Sequence of chain 2.A:
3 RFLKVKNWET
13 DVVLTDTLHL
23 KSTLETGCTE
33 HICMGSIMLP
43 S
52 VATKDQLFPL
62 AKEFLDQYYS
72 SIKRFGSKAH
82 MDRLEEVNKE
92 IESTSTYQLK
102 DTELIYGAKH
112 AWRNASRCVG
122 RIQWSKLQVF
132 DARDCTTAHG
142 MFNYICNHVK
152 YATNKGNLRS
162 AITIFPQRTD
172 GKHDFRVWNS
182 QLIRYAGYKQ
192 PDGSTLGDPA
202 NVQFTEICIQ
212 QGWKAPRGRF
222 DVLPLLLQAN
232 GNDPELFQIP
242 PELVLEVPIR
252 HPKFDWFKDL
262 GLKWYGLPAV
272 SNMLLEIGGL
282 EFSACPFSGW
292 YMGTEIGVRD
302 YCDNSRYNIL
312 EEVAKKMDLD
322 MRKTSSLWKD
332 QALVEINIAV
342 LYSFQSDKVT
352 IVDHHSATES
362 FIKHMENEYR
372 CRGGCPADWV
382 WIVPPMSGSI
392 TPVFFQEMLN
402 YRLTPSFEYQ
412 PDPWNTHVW

Binding-site contacts:
Ligand atom C17 contacts residue VAL271 of chain 2.A at 3.9 Å (hydrophobic).
Ligand atom C07 contacts residue PHE288 of chain 2.A at 3.7 Å (hydrophobic).
Ligand atom C12 contacts residue GLU296 of chain 2.A at 3.3 Å.
Ligand atom C14 contacts residue HEM1 of chain 2.B at 3.6 Å.
Ligand atom C16 contacts residue VAL271 of chain 2.A at 3.5 Å (hydrophobic).
Ligand atom N02 contacts residue TRP291 of chain 2.A at 2.8 Å (h-bond).
Ligand atom C13 contacts residue GLN182 of chain 2.A at 3.0 Å.
Ligand atom N02 contacts residue MET293 of chain 2.A at 3.9 Å.
Ligand atom C02 contacts residue GLU296 of chain 2.A at 3.2 Å.
Ligand atom C11 contacts residue HEM1 of chain 2.B at 3.9 Å.
Ligand atom N01 contacts residue PRO269 of chain 2.A at 3.8 Å.
Ligand atom C02 contacts residue TRP291 of chain 2.A at 3.7 Å (hydrophobic).
Ligand atom C04 contacts residue PRO269 of chain 2.A at 4.0 Å (hydrophobic).
Ligand atom C03 contacts residue TRP291 of chain 2.A at 3.9 Å (hydrophobic).
Ligand atom C02 contacts residue HEM1 of chain 2.B at 3.5 Å.
Ligand atom C16 contacts residue HEM1 of chain 2.B at 3.5 Å.
Ligand atom C07 contacts residue GLY290 of chain 2.A at 3.4 Å.
Ligand atom C11 contacts residue VAL271 of chain 2.A at 3.9 Å (hydrophobic).
Ligand atom C03 contacts residue PRO269 of chain 2.A at 3.8 Å (hydrophobic).
Ligand atom C03 contacts residue HEM1 of chain 2.B at 3.1 Å.
Ligand atom C06 contacts residue GLU296 of chain 2.A at 3.7 Å.
Ligand atom C19 contacts residue TRP382 of chain 2.A at 3.8 Å (hydrophobic).
Ligand atom C11 contacts residue GLU296 of chain 2.A at 3.6 Å.
Ligand atom C14 contacts residue VAL271 of chain 2.A at 3.9 Å (hydrophobic).
Ligand atom C04 contacts residue HEM1 of chain 2.B at 3.8 Å.
Ligand atom C07 contacts residue HEM1 of chain 2.B at 3.2 Å.
Ligand atom C13 contacts residue GLU296 of chain 2.A at 3.9 Å.
Ligand atom C14 contacts residue GLN182 of chain 2.A at 3.5 Å.
Ligand atom C19 contacts residue HEM1 of chain 2.B at 3.0 Å.
Ligand atom N02 contacts residue HEM1 of chain 2.B at 3.2 Å.
Ligand atom N02 contacts residue GLU296 of chain 2.A at 2.6 Å (salt-bridge).
Ligand atom C17 contacts residue HEM1 of chain 2.B at 3.1 Å.
Ligand atom C07 contacts residue PRO269 of chain 2.A at 3.8 Å (hydrophobic).
Ligand atom C07 contacts residue SER289 of chain 2.A at 3.7 Å.
Ligand atom N01 contacts residue GLU296 of chain 2.A at 3.0 Å (salt-bridge).
Ligand atom C02 contacts residue PRO269 of chain 2.A at 3.8 Å (hydrophobic).
Ligand atom C15 contacts residue VAL271 of chain 2.A at 3.5 Å (hydrophobic).
Ligand atom C15 contacts residue HEM1 of chain 2.B at 3.4 Å.
Ligand atom N02 contacts residue TYR292 of chain 2.A at 3.7 Å.
Ligand atom N18 contacts residue HEM1 of chain 2.B at 3.0 Å (h-bond).

This small molecule binds to this protein.
Small molecule (SMILES): CNCc1cccc(-c2cc(C)cc(N)n2)c1